This small molecule binds to this protein.
Small molecule (SMILES): CCCCCCCCCCCC[N+](C)(C)CCCS(=O)(=O)O

Binding-site contacts:
Ligand atom C10 contacts residue ILE231 of chain 1.B at 3.6 Å (hydrophobic).
Ligand atom C9 contacts residue LEU198 of chain 1.B at 3.7 Å (hydrophobic).
Ligand atom C13 contacts residue THR255 of chain 1.B at 4.5 Å.
Ligand atom C10 contacts residue TRP234 of chain 1.B at 4.5 Å (hydrophobic).
Ligand atom C12 contacts residue ILE231 of chain 1.B at 3.7 Å (hydrophobic).
Ligand atom C10 contacts residue TYR259 of chain 1.B at 3.9 Å (hydrophobic).
Ligand atom C11 contacts residue TYR259 of chain 1.B at 4.3 Å (hydrophobic).
Ligand atom C10 contacts residue LEU198 of chain 1.B at 3.6 Å (hydrophobic).
Ligand atom C13 contacts residue TYR259 of chain 1.B at 4.2 Å (hydrophobic).
Ligand atom C14 contacts residue TYR259 of chain 1.B at 3.8 Å (hydrophobic).
Ligand atom C1N contacts residue THR255 of chain 1.B at 3.2 Å.
Ligand atom C14 contacts residue THR255 of chain 1.B at 3.8 Å.
Ligand atom C12 contacts residue TYR259 of chain 1.B at 3.8 Å (hydrophobic).
Ligand atom C9 contacts residue ILE197 of chain 1.B at 3.8 Å (hydrophobic).
Ligand atom C1N contacts residue VAL256 of chain 1.B at 4.4 Å (hydrophobic).
Ligand atom C14 contacts residue VAL256 of chain 1.B at 4.1 Å (hydrophobic).
Ligand atom C11 contacts residue LEU198 of chain 1.B at 3.8 Å (hydrophobic).
Ligand atom C11 contacts residue ILE231 of chain 1.B at 4.0 Å (hydrophobic).
Ligand atom C9 contacts residue TRP234 of chain 1.B at 3.8 Å (hydrophobic).
Ligand atom C9 contacts residue TYR230 of chain 1.B at 3.9 Å (hydrophobic).
Ligand atom C16 contacts residue VAL256 of chain 1.B at 4.3 Å (hydrophobic).
Ligand atom C9 contacts residue ILE231 of chain 1.B at 3.8 Å (hydrophobic).
Ligand atom C13 contacts residue VAL256 of chain 1.B at 3.8 Å (hydrophobic).

Sequence of chain 1.B:
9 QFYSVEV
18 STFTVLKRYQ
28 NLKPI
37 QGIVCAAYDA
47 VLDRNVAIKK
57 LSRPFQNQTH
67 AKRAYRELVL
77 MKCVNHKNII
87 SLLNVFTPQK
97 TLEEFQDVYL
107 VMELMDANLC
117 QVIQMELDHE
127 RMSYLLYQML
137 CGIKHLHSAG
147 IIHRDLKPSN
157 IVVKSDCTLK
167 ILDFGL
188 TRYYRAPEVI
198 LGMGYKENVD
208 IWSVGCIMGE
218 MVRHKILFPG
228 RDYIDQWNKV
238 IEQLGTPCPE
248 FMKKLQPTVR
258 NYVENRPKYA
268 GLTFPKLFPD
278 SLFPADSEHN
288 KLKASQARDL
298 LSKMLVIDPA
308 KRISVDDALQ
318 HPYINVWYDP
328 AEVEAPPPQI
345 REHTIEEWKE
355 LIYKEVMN